Sequence of chain 1.A:
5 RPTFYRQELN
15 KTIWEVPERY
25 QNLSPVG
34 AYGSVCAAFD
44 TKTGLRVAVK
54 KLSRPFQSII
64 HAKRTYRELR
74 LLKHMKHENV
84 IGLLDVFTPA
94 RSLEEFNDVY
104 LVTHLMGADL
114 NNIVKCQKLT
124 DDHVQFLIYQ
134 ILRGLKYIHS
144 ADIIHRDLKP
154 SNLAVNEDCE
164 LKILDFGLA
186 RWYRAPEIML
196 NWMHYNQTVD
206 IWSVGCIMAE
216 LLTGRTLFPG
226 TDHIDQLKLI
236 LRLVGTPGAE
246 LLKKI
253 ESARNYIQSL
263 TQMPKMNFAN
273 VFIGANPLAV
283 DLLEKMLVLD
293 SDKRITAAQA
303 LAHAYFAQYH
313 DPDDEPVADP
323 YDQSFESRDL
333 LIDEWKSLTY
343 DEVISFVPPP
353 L

Binding-site contacts:
Ligand atom FBJ contacts residue ILE84 of chain 1.A at 3.6 Å.
Ligand atom OBN contacts residue LEU167 of chain 1.A at 3.5 Å.
Ligand atom CAM contacts residue VAL30 of chain 1.A at 3.7 Å (hydrophobic).
Ligand atom OAS contacts residue GLY110 of chain 1.A at 3.3 Å.
Ligand atom CBD contacts residue LYS53 of chain 1.A at 3.6 Å.
Ligand atom CBG contacts residue LYS53 of chain 1.A at 3.7 Å.
Ligand atom OAP contacts residue GLY110 of chain 1.A at 3.0 Å (h-bond).
Ligand atom SBR contacts residue ASP168 of chain 1.A at 3.5 Å (salt-bridge).
Ligand atom CBA contacts residue PRO29 of chain 1.A at 3.8 Å (hydrophobic).
Ligand atom CAQ contacts residue VAL30 of chain 1.A at 3.5 Å (hydrophobic).
Ligand atom CBO contacts residue GLU71 of chain 1.A at 3.2 Å.
Ligand atom NBK contacts residue ASP168 of chain 1.A at 3.5 Å (salt-bridge).
Ligand atom CBP contacts residue PHE169 of chain 1.A at 3.6 Å (hydrophobic).
Ligand atom CAT contacts residue VAL30 of chain 1.A at 3.8 Å (hydrophobic).
Ligand atom CBL contacts residue ASP168 of chain 1.A at 3.2 Å.
Ligand atom FBI contacts residue ALA51 of chain 1.A at 3.4 Å.
Ligand atom CAZ contacts residue SER28 of chain 1.A at 3.5 Å.
Ligand atom CBM contacts residue ASP168 of chain 1.A at 3.6 Å.
Ligand atom OAP contacts residue LEU108 of chain 1.A at 3.5 Å.
Ligand atom NAR contacts residue VAL30 of chain 1.A at 3.4 Å.
Ligand atom OBN contacts residue ASP168 of chain 1.A at 2.9 Å (salt-bridge).
Ligand atom CAK contacts residue ALA51 of chain 1.A at 3.4 Å (hydrophobic).
Ligand atom FBJ contacts residue LEU104 of chain 1.A at 3.3 Å.
Ligand atom OBN contacts residue ILE84 of chain 1.A at 3.1 Å.
Ligand atom CAQ contacts residue GLY110 of chain 1.A at 3.3 Å.
Ligand atom FBJ contacts residue LEU75 of chain 1.A at 3.6 Å.
Ligand atom SBR contacts residue PHE169 of chain 1.A at 3.2 Å.
Ligand atom CBD contacts residue ASP168 of chain 1.A at 3.5 Å.
Ligand atom CAJ contacts residue ALA51 of chain 1.A at 3.6 Å (hydrophobic).
Ligand atom CBE contacts residue LYS53 of chain 1.A at 3.7 Å.
Ligand atom CAO contacts residue ASP112 of chain 1.A at 3.7 Å.
Ligand atom CAM contacts residue GLY110 of chain 1.A at 3.3 Å.
Ligand atom CAH contacts residue LEU167 of chain 1.A at 3.5 Å (hydrophobic).
Ligand atom CAL contacts residue GLY110 of chain 1.A at 3.4 Å.
Ligand atom FBI contacts residue THR106 of chain 1.A at 3.7 Å.
Ligand atom NBK contacts residue GLU71 of chain 1.A at 3.3 Å (salt-bridge).
Ligand atom CBQ contacts residue PHE169 of chain 1.A at 3.1 Å (hydrophobic).
Ligand atom CAN contacts residue GLY110 of chain 1.A at 3.7 Å.
Ligand atom OAP contacts residue MET109 of chain 1.A at 2.9 Å (h-bond).
Ligand atom CBF contacts residue ILE84 of chain 1.A at 3.8 Å (hydrophobic).

The small molecule below binds the protein below.
Small molecule (SMILES): O=C(NCCN1CCOCC1)c1ccc2c(c1)C(=O)c1ccc(Nc3cc(NC(=O)c4cccs4)c(F)cc3F)cc1CC2